Sequence of chain 1.A:
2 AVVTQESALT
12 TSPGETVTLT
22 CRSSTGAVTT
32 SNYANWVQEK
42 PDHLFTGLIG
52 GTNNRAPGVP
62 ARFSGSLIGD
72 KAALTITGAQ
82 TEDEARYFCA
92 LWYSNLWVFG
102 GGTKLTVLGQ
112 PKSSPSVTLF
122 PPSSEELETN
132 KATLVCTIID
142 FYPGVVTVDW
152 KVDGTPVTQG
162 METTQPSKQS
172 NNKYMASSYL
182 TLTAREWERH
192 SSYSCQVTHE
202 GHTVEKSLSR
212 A

The protein below binds the small molecule below.
Small molecule (SMILES): O=C(O)CN(CC(=O)O)C[C@H](Cc1ccc(NC(=S)NCCO)cc1)N(CC(=O)O)CC(=O)O

Sequence of chain 1.B:
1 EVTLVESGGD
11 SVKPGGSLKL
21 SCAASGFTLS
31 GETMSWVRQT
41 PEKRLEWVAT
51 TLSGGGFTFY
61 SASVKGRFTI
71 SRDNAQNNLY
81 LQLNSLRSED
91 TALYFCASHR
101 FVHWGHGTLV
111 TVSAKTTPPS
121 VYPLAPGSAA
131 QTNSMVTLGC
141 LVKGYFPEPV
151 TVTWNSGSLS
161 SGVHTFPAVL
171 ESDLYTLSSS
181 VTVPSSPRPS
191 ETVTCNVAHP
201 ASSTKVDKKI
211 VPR

Binding-site contacts:
Ligand atom C5 contacts residue FE1 of chain 1.C at 3.1 Å.
Ligand atom N2 contacts residue FE1 of chain 1.C at 2.3 Å.
Ligand atom O5 contacts residue FE1 of chain 1.C at 2.0 Å.
Ligand atom O7 contacts residue HIS99 of chain 1.B at 3.4 Å.
Ligand atom C6 contacts residue FE1 of chain 1.C at 2.9 Å.
Ligand atom C13 contacts residue TRP93 of chain 1.A at 3.5 Å (hydrophobic).
Ligand atom O5 contacts residue ARG100 of chain 1.B at 3.3 Å (salt-bridge).
Ligand atom O2 contacts residue TRP98 of chain 1.A at 3.0 Å (h-bond).
Ligand atom O6 contacts residue ARG100 of chain 1.B at 3.1 Å (salt-bridge).
Ligand atom C6 contacts residue ARG100 of chain 1.B at 3.2 Å.
Ligand atom C5 contacts residue TYR34 of chain 1.A at 3.4 Å (hydrophobic).
Ligand atom O8 contacts residue THR33 of chain 1.B at 3.2 Å (h-bond).
Ligand atom C2 contacts residue TRP93 of chain 1.A at 3.8 Å (hydrophobic).
Ligand atom O4 contacts residue ARG100 of chain 1.B at 3.2 Å (salt-bridge).
Ligand atom C3 contacts residue FE1 of chain 1.C at 3.0 Å.
Ligand atom C2 contacts residue TYR34 of chain 1.A at 3.8 Å (hydrophobic).
Ligand atom C4 contacts residue FE1 of chain 1.C at 2.9 Å.
Ligand atom O8 contacts residue SER53 of chain 1.B at 3.7 Å.
Ligand atom C1 contacts residue FE1 of chain 1.C at 3.3 Å.
Ligand atom C10 contacts residue FE1 of chain 1.C at 3.0 Å.
Ligand atom O4 contacts residue TYR34 of chain 1.A at 3.4 Å.
Ligand atom C14 contacts residue TRP93 of chain 1.A at 3.5 Å (hydrophobic).
Ligand atom C7 contacts residue FE1 of chain 1.C at 3.1 Å.
Ligand atom O1 contacts residue FE1 of chain 1.C at 2.0 Å.
Ligand atom C20 contacts residue PHE57 of chain 1.B at 3.8 Å (hydrophobic).
Ligand atom C2 contacts residue FE1 of chain 1.C at 3.3 Å.
Ligand atom C6 contacts residue TYR34 of chain 1.A at 3.7 Å (hydrophobic).
Ligand atom C10 contacts residue THR33 of chain 1.B at 3.8 Å.
Ligand atom C3 contacts residue TRP93 of chain 1.A at 3.8 Å (hydrophobic).
Ligand atom O3 contacts residue HIS99 of chain 1.B at 3.8 Å.
Ligand atom O3 contacts residue ARG100 of chain 1.B at 2.7 Å (salt-bridge).
Ligand atom O4 contacts residue TRP98 of chain 1.A at 3.6 Å.
Ligand atom C9 contacts residue FE1 of chain 1.C at 3.2 Å.
Ligand atom N1 contacts residue FE1 of chain 1.C at 2.5 Å.
Ligand atom C8 contacts residue ARG100 of chain 1.B at 3.5 Å.
Ligand atom O3 contacts residue FE1 of chain 1.C at 1.9 Å.
Ligand atom O5 contacts residue HIS99 of chain 1.B at 3.3 Å (h-bond).
Ligand atom O7 contacts residue FE1 of chain 1.C at 2.1 Å.
Ligand atom C8 contacts residue FE1 of chain 1.C at 2.9 Å.
Ligand atom O9 contacts residue PHE57 of chain 1.B at 3.7 Å.